Sequence of chain 20.A:
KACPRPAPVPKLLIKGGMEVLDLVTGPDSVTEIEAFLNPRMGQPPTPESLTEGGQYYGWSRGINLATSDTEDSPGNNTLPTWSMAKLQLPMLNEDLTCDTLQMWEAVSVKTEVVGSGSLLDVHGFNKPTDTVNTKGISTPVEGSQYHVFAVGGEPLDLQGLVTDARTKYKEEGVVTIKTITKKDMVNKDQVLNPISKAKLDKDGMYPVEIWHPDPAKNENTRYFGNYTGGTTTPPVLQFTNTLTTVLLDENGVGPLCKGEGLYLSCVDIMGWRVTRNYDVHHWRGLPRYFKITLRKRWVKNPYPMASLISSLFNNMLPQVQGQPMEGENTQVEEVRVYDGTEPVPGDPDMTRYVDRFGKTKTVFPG

Sequence of chain 20.B:
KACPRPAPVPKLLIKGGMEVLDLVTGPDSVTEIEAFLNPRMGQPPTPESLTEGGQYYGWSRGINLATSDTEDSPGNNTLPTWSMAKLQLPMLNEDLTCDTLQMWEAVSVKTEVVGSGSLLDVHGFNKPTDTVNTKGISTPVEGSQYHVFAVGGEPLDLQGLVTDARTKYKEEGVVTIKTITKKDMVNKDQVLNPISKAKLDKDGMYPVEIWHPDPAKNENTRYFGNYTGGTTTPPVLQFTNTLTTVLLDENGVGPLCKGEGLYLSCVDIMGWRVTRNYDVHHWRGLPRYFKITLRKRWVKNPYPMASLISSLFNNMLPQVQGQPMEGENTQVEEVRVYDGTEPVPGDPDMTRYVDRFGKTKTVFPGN

The protein below binds the small molecule below.
Small molecule (SMILES): CC(=O)N[C@@H]1[C@@H](O[C@@H]2O[C@H](CO)[C@H](O)[C@H](O[C@]3(C(=O)O)C[C@H](O)[C@@H](NC(C)=O)[C@H]([C@H](O)[C@H](O)CO)O3)[C@H]2O)[C@H](O)[C@@H](CO[C@]2(C(=O)O)C[C@H](O)[C@@H](NC(C)=O)[C@H]([C@H](O)[C@H](O)CO)O2)O[C@H]1O

Binding-site contacts:
Ligand atom C3 contacts residue GLY78 of chain 20.A at 3.6 Å.
Ligand atom O4 contacts residue GLY78 of chain 20.A at 3.1 Å.
Ligand atom C4 contacts residue GLY78 of chain 20.A at 3.4 Å.
Ligand atom O10 contacts residue THR291 of chain 20.A at 4.3 Å.
Ligand atom O1A contacts residue LYS186 of chain 20.A at 2.8 Å (salt-bridge).
Ligand atom O6 contacts residue ASN93 of chain 20.A at 3.0 Å (h-bond).
Ligand atom C3 contacts residue VAL296 of chain 20.A at 3.7 Å (hydrophobic).
Ligand atom O1A contacts residue GLY78 of chain 20.A at 3.2 Å (h-bond).
Ligand atom C1 contacts residue ARG77 of chain 20.A at 3.6 Å.
Ligand atom O3 contacts residue GLY78 of chain 20.A at 3.3 Å.
Ligand atom O4 contacts residue ILE79 of chain 20.A at 4.0 Å.
Ligand atom C5 contacts residue TYR72 of chain 20.A at 3.9 Å (hydrophobic).
Ligand atom O1B contacts residue ARG77 of chain 20.A at 2.9 Å (salt-bridge).
Ligand atom C4 contacts residue ASN93 of chain 20.A at 4.2 Å.
Ligand atom C11 contacts residue ASP85 of chain 20.B at 4.0 Å.
Ligand atom C3 contacts residue HIS298 of chain 20.A at 3.6 Å.
Ligand atom O1A contacts residue ARG77 of chain 20.A at 3.2 Å (salt-bridge).
Ligand atom C3 contacts residue GLY78 of chain 20.A at 4.0 Å.
Ligand atom C6 contacts residue TYR72 of chain 20.A at 4.0 Å (hydrophobic).
Ligand atom O8 contacts residue ARG77 of chain 20.A at 3.2 Å (salt-bridge).
Ligand atom O1A contacts residue HIS298 of chain 20.A at 3.9 Å.
Ligand atom C1 contacts residue LYS186 of chain 20.A at 3.9 Å.
Ligand atom O1A contacts residue TYR72 of chain 20.A at 3.5 Å.
Ligand atom C5 contacts residue ASN93 of chain 20.A at 3.6 Å.
Ligand atom O8 contacts residue TYR72 of chain 20.A at 4.3 Å.
Ligand atom C1 contacts residue GLY78 of chain 20.A at 3.7 Å.
Ligand atom C1 contacts residue SER89 of chain 20.A at 3.5 Å.
Ligand atom O1B contacts residue SER89 of chain 20.A at 3.1 Å (h-bond).
Ligand atom C6 contacts residue ASN93 of chain 20.A at 3.0 Å.
Ligand atom O4 contacts residue VAL296 of chain 20.A at 3.9 Å.
Ligand atom C2 contacts residue GLY78 of chain 20.A at 3.9 Å.
Ligand atom O1B contacts residue TYR72 of chain 20.A at 4.1 Å.
Ligand atom C1 contacts residue TYR72 of chain 20.A at 4.1 Å (hydrophobic).
Ligand atom O4 contacts residue ASN80 of chain 20.A at 4.3 Å.
Ligand atom C4 contacts residue TYR72 of chain 20.A at 3.8 Å (hydrophobic).
Ligand atom O1A contacts residue SER89 of chain 20.A at 3.1 Å (h-bond).
Ligand atom O4 contacts residue HIS298 of chain 20.A at 2.7 Å (h-bond).
Ligand atom O4 contacts residue THR291 of chain 20.A at 3.5 Å.
Ligand atom N5 contacts residue TYR72 of chain 20.A at 3.4 Å (h-bond).
Ligand atom C4 contacts residue HIS298 of chain 20.A at 3.2 Å.